Binding-site contacts:
Ligand atom N contacts residue LEU89 of chain 1.P at 3.8 Å.
Ligand atom CA contacts residue VAL8 of chain 1.M at 4.2 Å (hydrophobic).
Ligand atom OXT contacts residue VAL92 of chain 1.P at 4.3 Å.
Ligand atom N contacts residue ILE88 of chain 1.P at 4.4 Å.
Ligand atom C contacts residue GLU5 of chain 1.M at 4.1 Å.
Ligand atom N contacts residue LEU85 of chain 1.P at 4.4 Å.
Ligand atom C contacts residue VAL8 of chain 1.M at 4.0 Å (hydrophobic).
Ligand atom CA contacts residue GLU5 of chain 1.M at 3.6 Å.
Ligand atom O contacts residue GLU5 of chain 1.M at 4.2 Å.
Ligand atom OXT contacts residue VAL8 of chain 1.M at 3.3 Å.

Sequence of chain 1.M:
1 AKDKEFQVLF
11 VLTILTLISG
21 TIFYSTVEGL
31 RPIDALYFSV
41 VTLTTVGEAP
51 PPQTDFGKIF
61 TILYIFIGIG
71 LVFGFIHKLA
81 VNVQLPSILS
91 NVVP

Sequence of chain 1.P:
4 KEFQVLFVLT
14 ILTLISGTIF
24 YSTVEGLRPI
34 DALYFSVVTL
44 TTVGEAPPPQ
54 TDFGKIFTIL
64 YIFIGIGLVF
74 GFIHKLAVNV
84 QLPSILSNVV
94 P

This protein binds this small molecule.
Small molecule (SMILES): NCC(=O)O